Binding-site contacts:
Ligand atom C1 contacts residue TYR23 of chain 1.A at 3.5 Å (hydrophobic).
Ligand atom C8 contacts residue PRO35 of chain 1.A at 4.5 Å (hydrophobic).
Ligand atom C1 contacts residue ASN36 of chain 1.A at 1.5 Å.
Ligand atom O5 contacts residue PRO8 of chain 1.A at 3.9 Å.
Ligand atom C6 contacts residue PRO8 of chain 1.A at 4.1 Å (hydrophobic).
Ligand atom C3 contacts residue ASN36 of chain 1.A at 3.8 Å.
Ligand atom N2 contacts residue ASN36 of chain 1.A at 2.9 Å (h-bond).
Ligand atom C4 contacts residue ASN36 of chain 1.A at 4.3 Å.
Ligand atom C5 contacts residue ASN36 of chain 1.A at 3.7 Å.
Ligand atom C2 contacts residue ASN36 of chain 1.A at 2.5 Å.
Ligand atom C5 contacts residue TYR23 of chain 1.A at 3.7 Å (hydrophobic).
Ligand atom O5 contacts residue ASN36 of chain 1.A at 2.4 Å (h-bond).
Ligand atom O5 contacts residue TYR23 of chain 1.A at 3.6 Å.
Ligand atom O6 contacts residue PRO8 of chain 1.A at 4.4 Å.
Ligand atom C7 contacts residue ASN36 of chain 1.A at 3.3 Å.
Ligand atom C5 contacts residue PRO8 of chain 1.A at 4.4 Å (hydrophobic).
Ligand atom O7 contacts residue ASN36 of chain 1.A at 3.2 Å (h-bond).

A protein and the small-molecule ligand that binds it are described below.
Small molecule (SMILES): CC(=O)N[C@@H]1[C@@H](O)[C@H](O)[C@@H](CO)O[C@H]1O

Sequence of chain 1.A:
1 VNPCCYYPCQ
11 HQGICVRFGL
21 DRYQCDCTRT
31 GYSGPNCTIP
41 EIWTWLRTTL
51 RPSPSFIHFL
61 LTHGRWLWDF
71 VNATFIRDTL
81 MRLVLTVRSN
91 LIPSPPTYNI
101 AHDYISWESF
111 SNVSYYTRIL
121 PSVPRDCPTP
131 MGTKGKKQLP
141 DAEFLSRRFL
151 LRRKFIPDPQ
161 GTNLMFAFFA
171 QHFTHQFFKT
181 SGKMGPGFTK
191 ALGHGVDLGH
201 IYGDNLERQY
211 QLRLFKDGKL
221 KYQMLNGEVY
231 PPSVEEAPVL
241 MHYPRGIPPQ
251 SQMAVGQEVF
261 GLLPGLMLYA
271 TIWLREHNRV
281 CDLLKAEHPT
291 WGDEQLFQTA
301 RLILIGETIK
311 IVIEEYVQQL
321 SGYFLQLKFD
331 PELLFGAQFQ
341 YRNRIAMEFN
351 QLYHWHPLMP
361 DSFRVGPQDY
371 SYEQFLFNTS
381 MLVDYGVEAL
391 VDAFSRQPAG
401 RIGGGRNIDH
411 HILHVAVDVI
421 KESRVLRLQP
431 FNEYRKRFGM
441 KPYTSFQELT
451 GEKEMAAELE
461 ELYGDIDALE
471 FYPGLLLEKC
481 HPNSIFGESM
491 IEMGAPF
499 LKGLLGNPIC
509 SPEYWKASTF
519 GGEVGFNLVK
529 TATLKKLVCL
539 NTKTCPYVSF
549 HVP